Sequence of chain 1.A:
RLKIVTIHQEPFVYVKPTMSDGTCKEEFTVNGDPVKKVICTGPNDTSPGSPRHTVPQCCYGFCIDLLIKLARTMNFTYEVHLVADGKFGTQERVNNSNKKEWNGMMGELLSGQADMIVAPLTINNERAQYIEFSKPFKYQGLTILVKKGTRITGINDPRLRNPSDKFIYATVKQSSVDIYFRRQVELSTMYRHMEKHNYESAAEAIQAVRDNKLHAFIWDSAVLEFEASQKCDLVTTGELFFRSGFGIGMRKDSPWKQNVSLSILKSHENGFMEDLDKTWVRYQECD

The protein below binds the small molecule below.
Small molecule (SMILES): NC1(C(=O)O)CC1

Binding-site contacts:
Ligand atom CA contacts residue SER180 of chain 1.A at 3.6 Å.
Ligand atom CB contacts residue SER180 of chain 1.A at 4.3 Å.
Ligand atom N contacts residue ASP224 of chain 1.A at 2.6 Å (salt-bridge).
Ligand atom O contacts residue THR126 of chain 1.A at 2.8 Å (h-bond).
Ligand atom C contacts residue PHE92 of chain 1.A at 3.4 Å (hydrophobic).
Ligand atom CA contacts residue ASP224 of chain 1.A at 3.4 Å.
Ligand atom N contacts residue LEU125 of chain 1.A at 4.4 Å.
Ligand atom CA contacts residue THR126 of chain 1.A at 3.6 Å.
Ligand atom O contacts residue SER180 of chain 1.A at 4.0 Å.
Ligand atom O contacts residue ARG131 of chain 1.A at 2.7 Å (salt-bridge).
Ligand atom CB contacts residue PHE92 of chain 1.A at 3.6 Å (hydrophobic).
Ligand atom O contacts residue PRO124 of chain 1.A at 3.8 Å.
Ligand atom CA contacts residue PHE92 of chain 1.A at 3.7 Å (hydrophobic).
Ligand atom C contacts residue PRO124 of chain 1.A at 4.3 Å (hydrophobic).
Ligand atom OXT contacts residue PHE92 of chain 1.A at 3.1 Å.
Ligand atom CG contacts residue TRP223 of chain 1.A at 3.9 Å (hydrophobic).
Ligand atom O contacts residue PHE92 of chain 1.A at 3.6 Å.
Ligand atom CG contacts residue SER180 of chain 1.A at 3.0 Å.
Ligand atom CA contacts residue PRO124 of chain 1.A at 3.8 Å (hydrophobic).
Ligand atom N contacts residue THR126 of chain 1.A at 2.9 Å (h-bond).
Ligand atom N contacts residue PRO124 of chain 1.A at 2.8 Å (h-bond).
Ligand atom OXT contacts residue SER179 of chain 1.A at 3.6 Å.
Ligand atom CG contacts residue THR126 of chain 1.A at 4.0 Å.
Ligand atom O contacts residue LEU125 of chain 1.A at 3.6 Å.
Ligand atom CG contacts residue SER179 of chain 1.A at 4.2 Å.
Ligand atom C contacts residue SER180 of chain 1.A at 3.4 Å.
Ligand atom OXT contacts residue SER180 of chain 1.A at 2.8 Å (h-bond).
Ligand atom CB contacts residue TRP223 of chain 1.A at 3.2 Å (hydrophobic).
Ligand atom N contacts residue PHE250 of chain 1.A at 3.6 Å.
Ligand atom C contacts residue ARG131 of chain 1.A at 3.4 Å.
Ligand atom C contacts residue THR126 of chain 1.A at 3.8 Å.
Ligand atom OXT contacts residue ARG131 of chain 1.A at 2.8 Å (salt-bridge).
Ligand atom CB contacts residue ASP224 of chain 1.A at 3.4 Å.
Ligand atom CG contacts residue ASP224 of chain 1.A at 3.2 Å.
Ligand atom CB contacts residue SER179 of chain 1.A at 4.2 Å.
Ligand atom N contacts residue PHE92 of chain 1.A at 4.1 Å.
Ligand atom N contacts residue SER180 of chain 1.A at 4.2 Å.